Sequence of chain 1.W:
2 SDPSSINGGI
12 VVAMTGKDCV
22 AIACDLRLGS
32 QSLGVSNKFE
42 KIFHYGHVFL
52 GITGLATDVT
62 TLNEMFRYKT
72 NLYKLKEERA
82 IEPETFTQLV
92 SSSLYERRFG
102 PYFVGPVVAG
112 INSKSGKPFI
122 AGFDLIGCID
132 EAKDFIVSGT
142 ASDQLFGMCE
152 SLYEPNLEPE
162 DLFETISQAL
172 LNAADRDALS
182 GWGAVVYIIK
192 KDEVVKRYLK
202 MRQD

A small-molecule ligand and the protein it binds are described below.
Small molecule (SMILES): C[C@H](CO)[C@H](O)[C@H](Cc1ccccc1)NC(=O)[C@H](Cc1c[nH]c2ccccc12)NC(=O)[C@@H](C)NC(=O)CN1CCOCC1

Binding-site contacts:
Ligand atom C31 contacts residue LYS33 of chain 1.V at 3.6 Å.
Ligand atom C45 contacts residue CYS31 of chain 1.V at 3.1 Å (hydrophobic).
Ligand atom C30 contacts residue THR1 of chain 1.V at 2.7 Å.
Ligand atom C42 contacts residue GLY45 of chain 1.V at 3.5 Å.
Ligand atom C16 contacts residue GLY47 of chain 1.V at 3.5 Å.
Ligand atom C41 contacts residue THR1 of chain 1.V at 3.7 Å.
Ligand atom C44 contacts residue ALA49 of chain 1.V at 3.8 Å (hydrophobic).
Ligand atom C38 contacts residue THR1 of chain 1.V at 2.5 Å.
Ligand atom N28 contacts residue GLY47 of chain 1.V at 3.2 Å (h-bond).
Ligand atom O32 contacts residue ALA46 of chain 1.V at 3.7 Å.
Ligand atom C38 contacts residue GLY168 of chain 1.V at 3.0 Å.
Ligand atom N15 contacts residue THR21 of chain 1.V at 3.2 Å (h-bond).
Ligand atom C38 contacts residue ARG19 of chain 1.V at 3.5 Å.
Ligand atom C37 contacts residue THR1 of chain 1.V at 1.5 Å.
Ligand atom O27 contacts residue THR21 of chain 1.V at 3.1 Å (h-bond).
Ligand atom C44 contacts residue CYS31 of chain 1.V at 3.3 Å (hydrophobic).
Ligand atom N1 contacts residue ASP125 of chain 1.W at 3.6 Å.
Ligand atom C54 contacts residue ILE127 of chain 1.W at 3.7 Å (hydrophobic).
Ligand atom C29 contacts residue LYS33 of chain 1.V at 3.8 Å.
Ligand atom N28 contacts residue THR1 of chain 1.V at 3.6 Å.
Ligand atom C63 contacts residue GLY47 of chain 1.V at 3.5 Å.
Ligand atom C12 contacts residue THR21 of chain 1.V at 3.0 Å.
Ligand atom C37 contacts residue GLY168 of chain 1.V at 3.5 Å.
Ligand atom C62 contacts residue THR48 of chain 1.V at 3.7 Å.
Ligand atom C29 contacts residue THR1 of chain 1.V at 2.4 Å.
Ligand atom C26 contacts residue GLY47 of chain 1.V at 3.8 Å.
Ligand atom C12 contacts residue GLN22 of chain 1.V at 3.4 Å.
Ligand atom O32 contacts residue THR1 of chain 1.V at 2.2 Å (h-bond).
Ligand atom O32 contacts residue GLY47 of chain 1.V at 3.3 Å (h-bond).
Ligand atom C31 contacts residue THR1 of chain 1.V at 1.4 Å.
Ligand atom C39 contacts residue THR1 of chain 1.V at 2.5 Å.
Ligand atom O14 contacts residue ALA49 of chain 1.V at 3.2 Å (h-bond).
Ligand atom C46 contacts residue LYS33 of chain 1.V at 3.8 Å.
Ligand atom O40 contacts residue THR1 of chain 1.V at 3.7 Å.
Ligand atom C43 contacts residue THR52 of chain 1.V at 3.7 Å.
Ligand atom O14 contacts residue THR48 of chain 1.V at 3.8 Å.
Ligand atom C62 contacts residue GLY47 of chain 1.V at 3.8 Å.
Ligand atom O27 contacts residue SER20 of chain 1.V at 3.4 Å.
Ligand atom C17 contacts residue THR21 of chain 1.V at 3.7 Å.
Ligand atom C61 contacts residue THR48 of chain 1.V at 3.7 Å.

Sequence of chain 1.V:
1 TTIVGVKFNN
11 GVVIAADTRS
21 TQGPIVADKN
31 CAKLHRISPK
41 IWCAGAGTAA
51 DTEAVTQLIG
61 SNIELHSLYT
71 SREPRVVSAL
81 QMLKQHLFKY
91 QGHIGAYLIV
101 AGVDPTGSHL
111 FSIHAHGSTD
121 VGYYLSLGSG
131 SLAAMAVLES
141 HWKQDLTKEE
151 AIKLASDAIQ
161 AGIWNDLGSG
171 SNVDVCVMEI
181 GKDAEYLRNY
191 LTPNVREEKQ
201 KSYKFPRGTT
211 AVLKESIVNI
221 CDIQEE